This protein binds this small molecule.
Small molecule (SMILES): CCCCNC(=O)[C@H](O)[C@H](C[C@@H]1CCNC1=O)NC(=O)[C@@H]1[C@@H]2[C@H](CN1C(=O)[C@@H](NC(=O)NC(C)(C)C)C(C)(C)C)C2(C)C

Sequence of chain 2.A:
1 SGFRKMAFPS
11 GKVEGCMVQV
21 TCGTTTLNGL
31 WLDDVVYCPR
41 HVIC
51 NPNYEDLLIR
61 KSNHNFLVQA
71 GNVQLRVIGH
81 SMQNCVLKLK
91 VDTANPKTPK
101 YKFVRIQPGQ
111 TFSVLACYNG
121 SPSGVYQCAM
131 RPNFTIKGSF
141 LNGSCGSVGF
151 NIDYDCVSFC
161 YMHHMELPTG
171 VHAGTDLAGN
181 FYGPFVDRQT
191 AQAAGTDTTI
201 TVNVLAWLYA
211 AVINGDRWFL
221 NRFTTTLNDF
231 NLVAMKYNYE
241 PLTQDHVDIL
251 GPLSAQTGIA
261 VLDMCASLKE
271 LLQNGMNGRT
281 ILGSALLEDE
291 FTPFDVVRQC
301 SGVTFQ

Binding-site contacts:
Ligand atom N23 contacts residue GLU166 of chain 1.A at 3.0 Å (salt-bridge).
Ligand atom C22 contacts residue PHE140 of chain 1.A at 3.6 Å (hydrophobic).
Ligand atom N16 contacts residue HIS164 of chain 1.A at 2.7 Å (h-bond).
Ligand atom N16 contacts residue CYS145 of chain 1.A at 3.1 Å (h-bond).
Ligand atom O5 contacts residue CYS145 of chain 1.A at 2.7 Å (h-bond).
Ligand atom C28 contacts residue THR190 of chain 1.A at 3.2 Å.
Ligand atom N10 contacts residue GLU166 of chain 1.A at 2.9 Å (salt-bridge).
Ligand atom C19 contacts residue CYS145 of chain 1.A at 3.1 Å (hydrophobic).
Ligand atom C17 contacts residue CYS145 of chain 1.A at 2.7 Å (hydrophobic).
Ligand atom C3 contacts residue GLY143 of chain 1.A at 3.5 Å.
Ligand atom C7 contacts residue THR190 of chain 1.A at 3.6 Å.
Ligand atom N8 contacts residue GLU166 of chain 1.A at 3.1 Å (salt-bridge).
Ligand atom O33 contacts residue GLU166 of chain 1.A at 3.3 Å (salt-bridge).
Ligand atom C24 contacts residue HIS163 of chain 1.A at 3.6 Å.
Ligand atom O5 contacts residue SER144 of chain 1.A at 2.6 Å (h-bond).
Ligand atom C9 contacts residue GLU166 of chain 1.A at 3.5 Å.
Ligand atom C8 contacts residue CYS145 of chain 1.A at 1.8 Å (hydrophobic).
Ligand atom C29 contacts residue THR190 of chain 1.A at 3.2 Å.
Ligand atom C5 contacts residue THR25 of chain 1.A at 3.5 Å.
Ligand atom O26 contacts residue HIS163 of chain 1.A at 2.7 Å (h-bond).
Ligand atom C14 contacts residue HIS164 of chain 1.A at 3.3 Å.
Ligand atom C1 contacts residue CYS145 of chain 1.A at 2.9 Å (hydrophobic).
Ligand atom O26 contacts residue GLU166 of chain 1.A at 3.0 Å.
Ligand atom O33 contacts residue MET165 of chain 1.A at 3.6 Å.
Ligand atom C28 contacts residue GLN192 of chain 1.A at 3.1 Å.
Ligand atom N23 contacts residue PHE140 of chain 1.A at 3.1 Å (h-bond).
Ligand atom C22 contacts residue LEU141 of chain 1.A at 3.3 Å (hydrophobic).
Ligand atom C22 contacts residue ASN142 of chain 1.A at 3.4 Å.
Ligand atom O5 contacts residue GLY143 of chain 1.A at 2.8 Å (h-bond).
Ligand atom O26 contacts residue MET165 of chain 1.A at 3.3 Å.
Ligand atom O9 contacts residue HIS41 of chain 1.A at 2.6 Å (h-bond).
Ligand atom C1 contacts residue GLY143 of chain 1.A at 3.5 Å.
Ligand atom C13 contacts residue GLN189 of chain 1.A at 3.4 Å.
Ligand atom C15 contacts residue HIS164 of chain 1.A at 3.5 Å.
Ligand atom C4 contacts residue THR26 of chain 1.A at 3.1 Å.
Ligand atom N2 contacts residue ASN142 of chain 1.A at 3.4 Å (h-bond).
Ligand atom O9 contacts residue CYS145 of chain 1.A at 2.3 Å (h-bond).
Ligand atom C24 contacts residue GLU166 of chain 1.A at 3.5 Å.
Ligand atom C3 contacts residue THR26 of chain 1.A at 3.4 Å.
Ligand atom N2 contacts residue GLY143 of chain 1.A at 3.6 Å (h-bond).

Sequence of chain 1.A:
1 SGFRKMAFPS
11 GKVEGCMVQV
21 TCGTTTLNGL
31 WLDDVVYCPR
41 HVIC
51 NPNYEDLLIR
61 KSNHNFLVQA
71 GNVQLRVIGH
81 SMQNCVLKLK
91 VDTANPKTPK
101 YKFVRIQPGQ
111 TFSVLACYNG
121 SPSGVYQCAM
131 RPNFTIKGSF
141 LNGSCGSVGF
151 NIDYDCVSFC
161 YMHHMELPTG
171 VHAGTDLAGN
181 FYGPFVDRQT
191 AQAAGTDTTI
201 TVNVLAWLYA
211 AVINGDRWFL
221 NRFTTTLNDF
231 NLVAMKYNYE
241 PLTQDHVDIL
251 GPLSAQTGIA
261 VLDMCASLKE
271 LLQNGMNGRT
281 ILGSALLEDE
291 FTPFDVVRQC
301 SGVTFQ